Sequence of chain 1.B:
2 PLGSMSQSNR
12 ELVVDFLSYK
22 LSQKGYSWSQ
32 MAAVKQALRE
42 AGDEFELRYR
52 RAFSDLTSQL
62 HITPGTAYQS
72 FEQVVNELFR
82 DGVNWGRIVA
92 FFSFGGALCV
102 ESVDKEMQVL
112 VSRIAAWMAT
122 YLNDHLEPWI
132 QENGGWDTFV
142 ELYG

A small-molecule ligand and the protein it binds are described below.
Small molecule (SMILES): Cc1ccc(CN(C(=O)N[C@@H](CS(=O)(=O)CC2CCCCC2)C(=O)O)C(=O)c2ccc(-c3ccccc3)cc2)cc1

Binding-site contacts:
Ligand atom C28 contacts residue ALA53 of chain 1.B at 3.5 Å (hydrophobic).
Ligand atom C13 contacts residue TYR50 of chain 1.B at 3.8 Å (hydrophobic).
Ligand atom C7 contacts residue GLY87 of chain 1.B at 3.6 Å.
Ligand atom C31 contacts residue ARG88 of chain 1.B at 3.8 Å.
Ligand atom C29 contacts residue ALA53 of chain 1.B at 4.0 Å (hydrophobic).
Ligand atom C25 contacts residue LEU79 of chain 1.B at 3.7 Å (hydrophobic).
Ligand atom C26 contacts residue LEU79 of chain 1.B at 3.7 Å (hydrophobic).
Ligand atom C27 contacts residue LEU57 of chain 1.B at 3.8 Å (hydrophobic).
Ligand atom C26 contacts residue LEU57 of chain 1.B at 3.9 Å (hydrophobic).
Ligand atom O4 contacts residue TRP86 of chain 1.B at 3.8 Å.
Ligand atom C28 contacts residue PHE54 of chain 1.B at 3.6 Å (hydrophobic).
Ligand atom C27 contacts residue ALA53 of chain 1.B at 3.6 Å (hydrophobic).
Ligand atom C29 contacts residue TYR50 of chain 1.B at 4.0 Å (hydrophobic).
Ligand atom C22 contacts residue TYR50 of chain 1.B at 3.8 Å (hydrophobic).
Ligand atom C14 contacts residue ARG49 of chain 1.B at 4.0 Å.
Ligand atom S contacts residue GLY87 of chain 1.B at 4.0 Å.
Ligand atom C30 contacts residue ALA91 of chain 1.B at 4.0 Å (hydrophobic).
Ligand atom O contacts residue GLY87 of chain 1.B at 3.8 Å.
Ligand atom C17 contacts residue ALA42 of chain 1.B at 3.4 Å (hydrophobic).
Ligand atom C18 contacts residue GLY87 of chain 1.B at 3.8 Å.
Ligand atom C19 contacts residue PHE46 of chain 1.B at 3.8 Å (hydrophobic).
Ligand atom O4 contacts residue ASN85 of chain 1.B at 3.2 Å (h-bond).
Ligand atom O4 contacts residue GLY87 of chain 1.B at 2.8 Å (h-bond).
Ligand atom C15 contacts residue GLU45 of chain 1.B at 3.8 Å.
Ligand atom C9 contacts residue PHE140 of chain 1.B at 3.5 Å (hydrophobic).
Ligand atom C24 contacts residue PHE46 of chain 1.B at 3.7 Å (hydrophobic).
Ligand atom C21 contacts residue TYR50 of chain 1.B at 3.7 Å (hydrophobic).
Ligand atom O contacts residue ASN85 of chain 1.B at 3.2 Å (h-bond).
Ligand atom C31 contacts residue GLY87 of chain 1.B at 3.7 Å.
Ligand atom C28 contacts residue PHE46 of chain 1.B at 3.8 Å (hydrophobic).
Ligand atom C12 contacts residue TYR50 of chain 1.B at 3.3 Å (hydrophobic).
Ligand atom C11 contacts residue TRP86 of chain 1.B at 4.0 Å (hydrophobic).
Ligand atom C18 contacts residue PHE46 of chain 1.B at 4.0 Å (hydrophobic).
Ligand atom C29 contacts residue PHE46 of chain 1.B at 3.5 Å (hydrophobic).
Ligand atom C19 contacts residue GLY87 of chain 1.B at 3.6 Å.
Ligand atom C23 contacts residue PHE46 of chain 1.B at 3.7 Å (hydrophobic).
Ligand atom C30 contacts residue PHE46 of chain 1.B at 3.9 Å (hydrophobic).
Ligand atom C10 contacts residue LEU143 of chain 1.B at 3.8 Å (hydrophobic).
Ligand atom C9 contacts residue TRP86 of chain 1.B at 4.0 Å (hydrophobic).
Ligand atom O3 contacts residue TRP86 of chain 1.B at 4.1 Å.